Binding-site contacts:
Ligand atom C11 contacts residue THR1 of chain 1.V at 3.8 Å.
Ligand atom C3 contacts residue THR1 of chain 1.V at 3.3 Å.
Ligand atom C4 contacts residue GLY168 of chain 1.V at 3.0 Å.
Ligand atom C15 contacts residue THR52 of chain 1.V at 3.8 Å.
Ligand atom C20 contacts residue THR21 of chain 1.V at 3.1 Å.
Ligand atom O19 contacts residue THR1 of chain 1.V at 2.3 Å (h-bond).
Ligand atom C12 contacts residue ALA49 of chain 1.V at 3.7 Å (hydrophobic).
Ligand atom O7 contacts residue GLY47 of chain 1.V at 3.2 Å (h-bond).
Ligand atom O17 contacts residue SER20 of chain 1.V at 3.6 Å.
Ligand atom C4 contacts residue THR21 of chain 1.V at 3.6 Å.
Ligand atom C15 contacts residue ALA46 of chain 1.V at 3.9 Å (hydrophobic).
Ligand atom C5 contacts residue THR21 of chain 1.V at 3.4 Å.
Ligand atom N8 contacts residue THR1 of chain 1.V at 3.7 Å.
Ligand atom C13 contacts residue LYS33 of chain 1.V at 3.9 Å.
Ligand atom O17 contacts residue THR21 of chain 1.V at 3.5 Å (h-bond).
Ligand atom C1 contacts residue TYR33 of chain 1.L at 3.6 Å (hydrophobic).
Ligand atom C14 contacts residue ALA49 of chain 1.V at 3.9 Å (hydrophobic).
Ligand atom C14 contacts residue GLY45 of chain 1.V at 4.0 Å.
Ligand atom C16 contacts residue THR1 of chain 1.V at 3.6 Å.
Ligand atom O19 contacts residue GLY47 of chain 1.V at 2.9 Å (h-bond).
Ligand atom C18 contacts residue THR1 of chain 1.V at 1.4 Å.
Ligand atom C15 contacts residue ALA49 of chain 1.V at 3.6 Å (hydrophobic).
Ligand atom C16 contacts residue ALA46 of chain 1.V at 3.7 Å (hydrophobic).
Ligand atom N8 contacts residue GLY47 of chain 1.V at 2.8 Å (h-bond).
Ligand atom C9 contacts residue THR1 of chain 1.V at 2.5 Å.
Ligand atom O19 contacts residue ALA46 of chain 1.V at 3.5 Å.
Ligand atom C14 contacts residue THR52 of chain 1.V at 3.9 Å.
Ligand atom C11 contacts residue GLY47 of chain 1.V at 3.8 Å.
Ligand atom C15 contacts residue GLY45 of chain 1.V at 3.6 Å.
Ligand atom C10 contacts residue THR1 of chain 1.V at 3.0 Å.
Ligand atom C20 contacts residue TYR33 of chain 1.L at 3.8 Å (hydrophobic).
Ligand atom C6 contacts residue GLY47 of chain 1.V at 3.4 Å.
Ligand atom C12 contacts residue SER20 of chain 1.V at 3.9 Å.
Ligand atom C13 contacts residue ALA49 of chain 1.V at 3.6 Å (hydrophobic).
Ligand atom O2 contacts residue THR1 of chain 1.V at 3.5 Å (h-bond).
Ligand atom C16 contacts residue GLY47 of chain 1.V at 3.8 Å.
Ligand atom C14 contacts residue LYS33 of chain 1.V at 4.0 Å.
Ligand atom C4 contacts residue THR1 of chain 1.V at 3.5 Å.
Ligand atom C12 contacts residue LYS33 of chain 1.V at 4.0 Å.
Ligand atom C16 contacts residue GLY45 of chain 1.V at 3.7 Å.

The protein below binds the small molecule below.
Small molecule (SMILES): C[C@]12OCC[C@H]1C(=O)N[C@]2(C=O)[C@@H](O)[C@@H]1C=CCCC1

Sequence of chain 1.V:
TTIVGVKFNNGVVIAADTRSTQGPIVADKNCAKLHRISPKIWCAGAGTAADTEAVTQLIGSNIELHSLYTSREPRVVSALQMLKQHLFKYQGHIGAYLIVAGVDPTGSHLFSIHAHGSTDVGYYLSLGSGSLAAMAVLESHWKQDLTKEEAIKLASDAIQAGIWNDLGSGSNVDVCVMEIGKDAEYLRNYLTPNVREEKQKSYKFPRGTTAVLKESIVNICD

Sequence of chain 1.L:
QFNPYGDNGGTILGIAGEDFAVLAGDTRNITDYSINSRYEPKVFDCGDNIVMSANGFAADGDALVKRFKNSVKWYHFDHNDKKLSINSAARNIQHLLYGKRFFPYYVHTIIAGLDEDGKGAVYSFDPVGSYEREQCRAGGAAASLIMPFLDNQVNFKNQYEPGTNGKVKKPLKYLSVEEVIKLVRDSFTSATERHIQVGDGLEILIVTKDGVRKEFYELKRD